Binding-site contacts:
Ligand atom CG contacts residue SER153 of chain 1.D at 4.0 Å.
Ligand atom CG contacts residue TYR183 of chain 1.E at 3.5 Å (hydrophobic).
Ligand atom CB contacts residue PHE231 of chain 1.E at 3.6 Å (hydrophobic).
Ligand atom CG contacts residue PHE231 of chain 1.E at 4.3 Å (hydrophobic).
Ligand atom O contacts residue SER153 of chain 1.D at 4.2 Å.
Ligand atom N contacts residue PHE87 of chain 1.D at 4.1 Å.
Ligand atom N contacts residue SER182 of chain 1.E at 3.7 Å.
Ligand atom OXT contacts residue PHE87 of chain 1.D at 3.6 Å.
Ligand atom CB contacts residue TYR183 of chain 1.E at 3.2 Å (hydrophobic).
Ligand atom C contacts residue LEU141 of chain 1.D at 4.1 Å (hydrophobic).
Ligand atom C contacts residue THR228 of chain 1.E at 4.0 Å.
Ligand atom CD contacts residue PHE87 of chain 1.D at 3.6 Å (hydrophobic).
Ligand atom N contacts residue PHE123 of chain 1.E at 3.6 Å.
Ligand atom C contacts residue ARG89 of chain 1.D at 3.5 Å.
Ligand atom N contacts residue GLU181 of chain 1.E at 3.5 Å (salt-bridge).
Ligand atom N contacts residue PHE231 of chain 1.E at 4.2 Å.
Ligand atom C contacts residue SER153 of chain 1.D at 3.4 Å.
Ligand atom C contacts residue TYR183 of chain 1.E at 4.4 Å (hydrophobic).
Ligand atom CB contacts residue SER182 of chain 1.E at 4.5 Å.
Ligand atom OXT contacts residue SER153 of chain 1.D at 2.7 Å (h-bond).
Ligand atom OXT contacts residue TYR183 of chain 1.E at 3.7 Å.
Ligand atom OXT contacts residue ARG89 of chain 1.D at 3.0 Å (salt-bridge).
Ligand atom CB contacts residue TYR226 of chain 1.E at 4.5 Å (hydrophobic).
Ligand atom O contacts residue TYR226 of chain 1.E at 4.4 Å.
Ligand atom O contacts residue THR228 of chain 1.E at 2.8 Å (h-bond).
Ligand atom CD contacts residue PHE123 of chain 1.E at 4.3 Å (hydrophobic).
Ligand atom CG contacts residue LEU141 of chain 1.D at 3.8 Å (hydrophobic).
Ligand atom O contacts residue PHE231 of chain 1.E at 4.1 Å.
Ligand atom O contacts residue ARG89 of chain 1.D at 3.0 Å (salt-bridge).
Ligand atom CD contacts residue TYR226 of chain 1.E at 3.8 Å (hydrophobic).
Ligand atom N contacts residue TYR226 of chain 1.E at 3.5 Å.
Ligand atom C contacts residue PHE87 of chain 1.D at 4.4 Å (hydrophobic).
Ligand atom N contacts residue TYR183 of chain 1.E at 4.1 Å.
Ligand atom O contacts residue LEU141 of chain 1.D at 4.2 Å.
Ligand atom CD contacts residue TYR183 of chain 1.E at 3.7 Å (hydrophobic).

Sequence of chain 1.D:
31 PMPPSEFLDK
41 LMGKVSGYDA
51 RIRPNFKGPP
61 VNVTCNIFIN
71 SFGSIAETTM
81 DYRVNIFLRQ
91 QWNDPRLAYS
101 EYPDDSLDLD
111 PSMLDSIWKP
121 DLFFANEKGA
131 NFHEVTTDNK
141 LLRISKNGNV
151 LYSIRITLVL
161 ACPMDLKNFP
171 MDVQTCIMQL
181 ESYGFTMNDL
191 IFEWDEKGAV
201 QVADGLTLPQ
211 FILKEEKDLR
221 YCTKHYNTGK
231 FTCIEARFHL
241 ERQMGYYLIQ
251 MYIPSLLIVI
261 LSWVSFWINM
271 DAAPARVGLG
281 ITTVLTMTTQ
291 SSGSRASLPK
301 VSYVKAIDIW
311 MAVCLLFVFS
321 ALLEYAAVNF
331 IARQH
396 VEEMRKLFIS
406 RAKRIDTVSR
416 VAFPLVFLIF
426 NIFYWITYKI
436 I

Sequence of chain 1.E:
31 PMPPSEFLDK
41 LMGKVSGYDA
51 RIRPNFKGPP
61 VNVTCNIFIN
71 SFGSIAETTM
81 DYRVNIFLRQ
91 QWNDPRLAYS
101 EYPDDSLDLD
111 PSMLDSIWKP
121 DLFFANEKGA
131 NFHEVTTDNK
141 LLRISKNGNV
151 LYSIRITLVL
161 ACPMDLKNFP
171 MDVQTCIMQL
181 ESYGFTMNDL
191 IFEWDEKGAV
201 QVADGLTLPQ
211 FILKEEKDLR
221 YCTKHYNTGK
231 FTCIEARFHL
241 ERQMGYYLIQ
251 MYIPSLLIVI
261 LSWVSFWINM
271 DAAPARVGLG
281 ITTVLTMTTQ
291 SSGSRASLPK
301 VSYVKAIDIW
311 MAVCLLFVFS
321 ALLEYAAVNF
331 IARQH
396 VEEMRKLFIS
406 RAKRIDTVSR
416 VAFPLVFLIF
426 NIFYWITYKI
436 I

A small-molecule ligand and the protein it binds are described below.
Small molecule (SMILES): NCCCC(=O)O